The small molecule below binds the protein below.
Small molecule (SMILES): CC(=O)N[C@@H]1[C@@H](O)[C@H](O)[C@@H](CO)O[C@H]1O

Sequence of chain 1.D:
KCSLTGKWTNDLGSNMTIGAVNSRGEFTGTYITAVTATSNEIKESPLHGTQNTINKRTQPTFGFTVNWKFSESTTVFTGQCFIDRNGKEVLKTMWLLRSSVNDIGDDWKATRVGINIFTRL

Binding-site contacts:
Ligand atom O5 contacts residue LEU147 of chain 1.D at 3.4 Å.
Ligand atom O7 contacts residue ASN41 of chain 1.D at 4.4 Å.
Ligand atom C5 contacts residue LEU147 of chain 1.D at 4.1 Å (hydrophobic).
Ligand atom C2 contacts residue GLY39 of chain 1.D at 4.4 Å.
Ligand atom C4 contacts residue ASN41 of chain 1.D at 4.2 Å.
Ligand atom C1 contacts residue ASN41 of chain 1.D at 1.4 Å.
Ligand atom C1 contacts residue LEU147 of chain 1.D at 4.2 Å (hydrophobic).
Ligand atom N2 contacts residue ASN41 of chain 1.D at 2.9 Å (h-bond).
Ligand atom C3 contacts residue ASN41 of chain 1.D at 3.8 Å.
Ligand atom C7 contacts residue GLY39 of chain 1.D at 4.4 Å.
Ligand atom C7 contacts residue ILE58 of chain 1.D at 4.4 Å (hydrophobic).
Ligand atom C8 contacts residue ALA60 of chain 1.D at 3.8 Å (hydrophobic).
Ligand atom O7 contacts residue ILE58 of chain 1.D at 4.4 Å.
Ligand atom C7 contacts residue ASN41 of chain 1.D at 3.9 Å.
Ligand atom N2 contacts residue GLY39 of chain 1.D at 3.6 Å (h-bond).
Ligand atom C2 contacts residue ASN41 of chain 1.D at 2.4 Å.
Ligand atom C8 contacts residue THR59 of chain 1.D at 4.0 Å.
Ligand atom C6 contacts residue LEU147 of chain 1.D at 3.9 Å (hydrophobic).
Ligand atom C8 contacts residue GLY39 of chain 1.D at 4.2 Å.
Ligand atom O5 contacts residue ASN41 of chain 1.D at 2.4 Å (h-bond).
Ligand atom C1 contacts residue GLY39 of chain 1.D at 4.2 Å.
Ligand atom C8 contacts residue ILE58 of chain 1.D at 4.2 Å (hydrophobic).
Ligand atom C5 contacts residue ASN41 of chain 1.D at 3.7 Å.